This protein binds this small molecule.
Small molecule (SMILES): O=S(=O)(O)c1cccc2cccc(Nc3ccccc3)c12

Binding-site contacts:
Ligand atom O1 contacts residue LYS55 of chain 1.D at 3.3 Å (salt-bridge).
Ligand atom C11 contacts residue VAL44 of chain 1.D at 3.5 Å (hydrophobic).
Ligand atom N contacts residue VAL44 of chain 1.D at 4.1 Å.
Ligand atom C6 contacts residue TYR66 of chain 1.D at 3.3 Å (hydrophobic).
Ligand atom C12 contacts residue VAL44 of chain 1.D at 3.6 Å (hydrophobic).
Ligand atom C14 contacts residue VAL44 of chain 1.D at 3.8 Å (hydrophobic).
Ligand atom C12 contacts residue GLU42 of chain 1.D at 3.1 Å.
Ligand atom C15 contacts residue VAL44 of chain 1.D at 3.7 Å (hydrophobic).
Ligand atom C16 contacts residue VAL44 of chain 1.D at 3.5 Å (hydrophobic).
Ligand atom C13 contacts residue GLU42 of chain 1.D at 3.4 Å.
Ligand atom C5 contacts residue LYS55 of chain 1.D at 3.6 Å.
Ligand atom O1 contacts residue GLU42 of chain 1.D at 4.0 Å.
Ligand atom C2 contacts residue VAL44 of chain 1.D at 3.3 Å (hydrophobic).
Ligand atom C8 contacts residue LYS55 of chain 1.D at 3.2 Å.
Ligand atom C13 contacts residue VAL44 of chain 1.D at 3.8 Å (hydrophobic).
Ligand atom C2 contacts residue LYS55 of chain 1.D at 4.3 Å.
Ligand atom C11 contacts residue GLU42 of chain 1.D at 4.4 Å.
Ligand atom C10 contacts residue LYS55 of chain 1.D at 3.6 Å.
Ligand atom C9 contacts residue LYS55 of chain 1.D at 3.2 Å.
Ligand atom C5 contacts residue TYR66 of chain 1.D at 4.4 Å (hydrophobic).
Ligand atom C13 contacts residue ILE43 of chain 1.D at 4.2 Å (hydrophobic).
Ligand atom C7 contacts residue LYS55 of chain 1.D at 3.6 Å.
Ligand atom C3 contacts residue VAL44 of chain 1.D at 4.1 Å (hydrophobic).
Ligand atom C1 contacts residue VAL44 of chain 1.D at 4.1 Å (hydrophobic).
Ligand atom C6 contacts residue LYS55 of chain 1.D at 3.8 Å.
Ligand atom S contacts residue LYS55 of chain 1.D at 3.8 Å.
Ligand atom O2 contacts residue LYS55 of chain 1.D at 4.4 Å.
Ligand atom C4 contacts residue LYS55 of chain 1.D at 4.3 Å.
Ligand atom C15 contacts residue ILE43 of chain 1.D at 4.3 Å (hydrophobic).
Ligand atom C7 contacts residue TYR66 of chain 1.D at 3.8 Å (hydrophobic).
Ligand atom C1 contacts residue LYS55 of chain 1.D at 4.0 Å.
Ligand atom C14 contacts residue ILE43 of chain 1.D at 3.6 Å (hydrophobic).

Sequence of chain 1.D:
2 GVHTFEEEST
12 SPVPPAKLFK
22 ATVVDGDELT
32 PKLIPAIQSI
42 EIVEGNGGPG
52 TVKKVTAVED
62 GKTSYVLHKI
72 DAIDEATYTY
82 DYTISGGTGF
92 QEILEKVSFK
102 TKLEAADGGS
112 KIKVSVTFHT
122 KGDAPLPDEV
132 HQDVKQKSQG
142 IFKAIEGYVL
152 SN